Sequence of chain 1.A:
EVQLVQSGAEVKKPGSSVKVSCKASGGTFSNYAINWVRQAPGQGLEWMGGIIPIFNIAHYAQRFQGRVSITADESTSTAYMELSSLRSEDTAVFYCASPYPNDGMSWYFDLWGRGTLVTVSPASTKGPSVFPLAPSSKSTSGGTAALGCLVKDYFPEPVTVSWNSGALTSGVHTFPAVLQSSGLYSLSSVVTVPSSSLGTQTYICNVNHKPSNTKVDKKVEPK

This small molecule binds to this protein.
Small molecule (SMILES): OC[C@H]1O[C@@](CO)(O[C@H]2O[C@H](CO)[C@@H](O)[C@H](O)[C@H]2O)[C@@H](O)[C@@H]1O

Binding-site contacts:
Ligand atom O6 contacts residue GLU46 of chain 1.A at 2.6 Å (salt-bridge).
Ligand atom C5 contacts residue GLU46 of chain 1.A at 4.4 Å.
Ligand atom C1 contacts residue GLN100 of chain 1.B at 4.4 Å.
Ligand atom O3 contacts residue GLY44 of chain 1.A at 2.9 Å (h-bond).
Ligand atom O6 contacts residue ARG63 of chain 1.A at 3.5 Å (salt-bridge).
Ligand atom O5 contacts residue GLU46 of chain 1.A at 3.9 Å.
Ligand atom O2 contacts residue GLN100 of chain 1.B at 3.1 Å (h-bond).
Ligand atom C6 contacts residue GLU46 of chain 1.A at 3.3 Å.
Ligand atom O3 contacts residue GLN100 of chain 1.B at 2.9 Å (h-bond).
Ligand atom O1 contacts residue LEU45 of chain 1.A at 4.1 Å.
Ligand atom C5 contacts residue GLU46 of chain 1.A at 3.8 Å.
Ligand atom O6 contacts residue GLU46 of chain 1.A at 2.4 Å (salt-bridge).
Ligand atom C2 contacts residue GLN100 of chain 1.B at 4.2 Å.
Ligand atom O2 contacts residue LEU45 of chain 1.A at 4.4 Å.
Ligand atom C1 contacts residue GLN100 of chain 1.B at 3.8 Å.
Ligand atom C1 contacts residue PHE98 of chain 1.B at 3.5 Å (hydrophobic).
Ligand atom O6 contacts residue ARG38 of chain 1.A at 3.4 Å (salt-bridge).
Ligand atom C3 contacts residue GLN43 of chain 1.A at 4.1 Å.
Ligand atom C2 contacts residue GLY44 of chain 1.A at 3.9 Å.
Ligand atom O1 contacts residue PHE98 of chain 1.B at 2.8 Å (h-bond).
Ligand atom O2 contacts residue GLN100 of chain 1.B at 3.6 Å (h-bond).
Ligand atom C2 contacts residue LEU45 of chain 1.A at 3.4 Å (hydrophobic).
Ligand atom O3 contacts residue GLN100 of chain 1.B at 3.7 Å.
Ligand atom O3 contacts residue GLN43 of chain 1.A at 3.3 Å (h-bond).
Ligand atom C2 contacts residue GLN100 of chain 1.B at 3.9 Å.
Ligand atom C4 contacts residue GLN43 of chain 1.A at 3.8 Å.
Ligand atom C3 contacts residue GLY44 of chain 1.A at 4.1 Å.
Ligand atom C1 contacts residue LEU45 of chain 1.A at 3.6 Å (hydrophobic).
Ligand atom O2 contacts residue GLY44 of chain 1.A at 3.5 Å.
Ligand atom C6 contacts residue GLU46 of chain 1.A at 3.4 Å.
Ligand atom O5 contacts residue GLU46 of chain 1.A at 3.1 Å.
Ligand atom O4 contacts residue GLN43 of chain 1.A at 3.1 Å (h-bond).
Ligand atom O2 contacts residue LEU45 of chain 1.A at 2.8 Å (h-bond).
Ligand atom C3 contacts residue GLN100 of chain 1.B at 3.3 Å.
Ligand atom C6 contacts residue ARG63 of chain 1.A at 4.2 Å.
Ligand atom O1 contacts residue THR97 of chain 1.B at 3.3 Å.
Ligand atom C2 contacts residue GLU46 of chain 1.A at 4.1 Å.
Ligand atom C1 contacts residue LEU45 of chain 1.A at 3.6 Å (hydrophobic).
Ligand atom C1 contacts residue GLU46 of chain 1.A at 3.6 Å.
Ligand atom O6 contacts residue ARG63 of chain 1.A at 4.4 Å.

Sequence of chain 1.B:
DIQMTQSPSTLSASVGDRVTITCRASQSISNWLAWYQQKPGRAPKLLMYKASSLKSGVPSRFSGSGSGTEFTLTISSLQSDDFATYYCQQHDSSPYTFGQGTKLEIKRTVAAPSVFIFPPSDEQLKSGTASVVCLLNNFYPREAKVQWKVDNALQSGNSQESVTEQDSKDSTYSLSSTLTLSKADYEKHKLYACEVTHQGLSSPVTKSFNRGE